Sequence of chain 1.C:
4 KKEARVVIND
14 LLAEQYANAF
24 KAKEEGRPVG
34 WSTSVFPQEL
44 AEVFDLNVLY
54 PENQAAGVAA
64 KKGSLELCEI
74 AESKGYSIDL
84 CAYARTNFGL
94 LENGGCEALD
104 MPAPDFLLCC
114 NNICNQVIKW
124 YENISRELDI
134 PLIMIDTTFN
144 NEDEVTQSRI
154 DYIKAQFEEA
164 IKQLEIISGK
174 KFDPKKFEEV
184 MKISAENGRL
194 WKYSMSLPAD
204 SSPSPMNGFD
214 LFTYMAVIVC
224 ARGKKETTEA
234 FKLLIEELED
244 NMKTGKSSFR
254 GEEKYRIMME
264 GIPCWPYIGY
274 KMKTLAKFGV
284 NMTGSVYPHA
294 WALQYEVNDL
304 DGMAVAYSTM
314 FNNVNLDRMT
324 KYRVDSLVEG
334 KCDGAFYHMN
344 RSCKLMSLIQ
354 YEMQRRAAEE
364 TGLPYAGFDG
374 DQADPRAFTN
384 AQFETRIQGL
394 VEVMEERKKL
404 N

Binding-site contacts:
Ligand atom OI1 contacts residue TYR86 of chain 1.C at 3.5 Å.
Ligand atom CI5 contacts residue MET313 of chain 1.C at 3.6 Å (hydrophobic).
Ligand atom CI5 contacts residue TYR290 of chain 1.C at 3.5 Å (hydrophobic).
Ligand atom CAP contacts residue ASN56 of chain 1.C at 3.6 Å.
Ligand atom N8P contacts residue PHE215 of chain 1.C at 3.7 Å.
Ligand atom CI1 contacts residue SF41 of chain 1.I at 3.0 Å.
Ligand atom CI1 contacts residue GLU55 of chain 1.C at 3.6 Å.
Ligand atom C5P contacts residue ASN56 of chain 1.C at 3.7 Å.
Ligand atom CI5 contacts residue PHE314 of chain 1.C at 3.6 Å (hydrophobic).
Ligand atom CAP contacts residue ALA219 of chain 1.C at 3.5 Å (hydrophobic).
Ligand atom OI1 contacts residue SF41 of chain 1.I at 2.1 Å.
Ligand atom CI2 contacts residue SF41 of chain 1.I at 3.3 Å.
Ligand atom CI1 contacts residue ILE265 of chain 1.C at 3.6 Å (hydrophobic).
Ligand atom C2P contacts residue TYR86 of chain 1.C at 3.5 Å (hydrophobic).
Ligand atom CCP contacts residue ASN56 of chain 1.C at 3.8 Å.
Ligand atom O4A contacts residue LEU102 of chain 1.C at 3.3 Å.
Ligand atom N8P contacts residue ALA219 of chain 1.C at 3.3 Å.
Ligand atom CI6 contacts residue MET313 of chain 1.C at 3.4 Å (hydrophobic).
Ligand atom N8P contacts residue ASN56 of chain 1.C at 3.1 Å (h-bond).
Ligand atom O5B contacts residue LYS64 of chain 1.C at 3.7 Å.
Ligand atom OI2 contacts residue ILE265 of chain 1.C at 3.0 Å.
Ligand atom O5P contacts residue ASN56 of chain 1.C at 2.9 Å (h-bond).
Ligand atom O2A contacts residue LYS64 of chain 1.C at 3.1 Å.
Ligand atom N4P contacts residue MET218 of chain 1.C at 3.6 Å.
Ligand atom C7P contacts residue ASN56 of chain 1.C at 3.7 Å.
Ligand atom C5B contacts residue LYS64 of chain 1.C at 3.6 Å.
Ligand atom O5A contacts residue LEU15 of chain 1.C at 3.6 Å.
Ligand atom CI6 contacts residue TRP294 of chain 1.C at 3.5 Å (hydrophobic).
Ligand atom OI1 contacts residue GLU55 of chain 1.C at 2.8 Å (salt-bridge).
Ligand atom O7A contacts residue ASN12 of chain 1.C at 2.9 Å (h-bond).
Ligand atom C7P contacts residue PHE215 of chain 1.C at 3.6 Å (hydrophobic).
Ligand atom C9P contacts residue ASN56 of chain 1.C at 3.8 Å.
Ligand atom CI6 contacts residue VAL38 of chain 1.C at 3.4 Å (hydrophobic).
Ligand atom C6P contacts residue MET218 of chain 1.C at 3.6 Å (hydrophobic).
Ligand atom C5P contacts residue MET218 of chain 1.C at 3.7 Å (hydrophobic).
Ligand atom CEP contacts residue ASN56 of chain 1.C at 3.1 Å.
Ligand atom CDP contacts residue GLY60 of chain 1.C at 3.7 Å.
Ligand atom CEP contacts residue GLY60 of chain 1.C at 3.5 Å.
Ligand atom C6P contacts residue ASN56 of chain 1.C at 3.3 Å.
Ligand atom O6A contacts residue ASN56 of chain 1.C at 3.7 Å.

A small-molecule ligand and the protein it binds are described below.
Small molecule (SMILES): CC(C)C[C@@H](O)C(=O)SCCNC(=O)CCNC(=O)[C@H](O)C(C)(C)CO[P](=O)(O)O[P](=O)(O)OC[C@H]1O[C@@H](n2cnc3c(N)ncnc32)[C@H](O)[C@@H]1OP(=O)(O)O